A small-molecule ligand and the protein it binds are described below.
Small molecule (SMILES): CC(=O)N[C@H]1[C@H](O[C@H]2[C@H](O)[C@@H](NC(C)=O)CO[C@@H]2CO)O[C@H](CO)[C@@H](O)[C@@H]1O

Sequence of chain 54.E:
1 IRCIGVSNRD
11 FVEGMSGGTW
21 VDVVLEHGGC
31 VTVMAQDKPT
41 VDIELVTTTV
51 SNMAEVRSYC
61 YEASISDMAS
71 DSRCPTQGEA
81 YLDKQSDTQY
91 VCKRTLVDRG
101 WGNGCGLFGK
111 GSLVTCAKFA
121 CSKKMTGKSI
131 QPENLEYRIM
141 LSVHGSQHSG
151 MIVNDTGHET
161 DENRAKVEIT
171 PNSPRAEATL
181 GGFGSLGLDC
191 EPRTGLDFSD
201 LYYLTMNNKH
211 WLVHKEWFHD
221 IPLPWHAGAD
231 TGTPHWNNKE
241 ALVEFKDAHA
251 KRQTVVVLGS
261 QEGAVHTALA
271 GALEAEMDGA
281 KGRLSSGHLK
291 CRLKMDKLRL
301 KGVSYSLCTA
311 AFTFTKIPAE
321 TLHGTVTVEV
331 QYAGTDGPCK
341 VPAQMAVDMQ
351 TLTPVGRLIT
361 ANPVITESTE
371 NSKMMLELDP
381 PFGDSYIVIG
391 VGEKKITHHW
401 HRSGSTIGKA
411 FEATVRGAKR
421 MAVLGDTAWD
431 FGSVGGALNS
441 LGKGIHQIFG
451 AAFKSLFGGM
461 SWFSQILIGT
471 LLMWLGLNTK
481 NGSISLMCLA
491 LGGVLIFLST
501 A

Binding-site contacts:
Ligand atom O7 contacts residue ASN154 of chain 54.E at 3.2 Å (h-bond).
Ligand atom O6 contacts residue MET151 of chain 54.E at 3.5 Å.
Ligand atom C1 contacts residue ASN154 of chain 54.E at 3.1 Å.
Ligand atom C7 contacts residue ASN154 of chain 54.E at 3.7 Å.
Ligand atom C3 contacts residue THR156 of chain 54.E at 4.4 Å.
Ligand atom C7 contacts residue THR156 of chain 54.E at 3.6 Å.
Ligand atom C2 contacts residue THR156 of chain 54.E at 3.9 Å.
Ligand atom O7 contacts residue THR156 of chain 54.E at 4.5 Å.
Ligand atom C2 contacts residue ASN154 of chain 54.E at 4.1 Å.
Ligand atom O5 contacts residue MET151 of chain 54.E at 4.2 Å.
Ligand atom N2 contacts residue ASN154 of chain 54.E at 4.0 Å.
Ligand atom C1 contacts residue THR156 of chain 54.E at 3.6 Å.
Ligand atom O5 contacts residue ASN154 of chain 54.E at 3.8 Å.
Ligand atom C8 contacts residue ASN154 of chain 54.E at 4.5 Å.
Ligand atom C8 contacts residue THR156 of chain 54.E at 3.7 Å.
Ligand atom N2 contacts residue THR156 of chain 54.E at 3.2 Å.